Binding-site contacts:
Ligand atom C7 contacts residue ASN647 of chain 1.C at 3.2 Å.
Ligand atom C2 contacts residue ASN647 of chain 1.C at 2.5 Å.
Ligand atom C8 contacts residue ARG677 of chain 1.C at 4.1 Å.
Ligand atom O5 contacts residue ASN647 of chain 1.C at 2.3 Å (h-bond).
Ligand atom O7 contacts residue ASN647 of chain 1.C at 3.3 Å (h-bond).
Ligand atom C3 contacts residue ASN647 of chain 1.C at 3.8 Å.
Ligand atom C1 contacts residue ASN647 of chain 1.C at 1.4 Å.
Ligand atom C8 contacts residue ASN647 of chain 1.C at 3.9 Å.
Ligand atom C5 contacts residue ASN647 of chain 1.C at 3.6 Å.
Ligand atom C4 contacts residue ASN647 of chain 1.C at 4.2 Å.
Ligand atom N2 contacts residue ASN647 of chain 1.C at 2.9 Å (h-bond).

The small molecule below binds the protein below.
Small molecule (SMILES): CC(=O)N[C@@H]1[C@@H](O)[C@H](O)[C@@H](CO)O[C@H]1O

Sequence of chain 1.C:
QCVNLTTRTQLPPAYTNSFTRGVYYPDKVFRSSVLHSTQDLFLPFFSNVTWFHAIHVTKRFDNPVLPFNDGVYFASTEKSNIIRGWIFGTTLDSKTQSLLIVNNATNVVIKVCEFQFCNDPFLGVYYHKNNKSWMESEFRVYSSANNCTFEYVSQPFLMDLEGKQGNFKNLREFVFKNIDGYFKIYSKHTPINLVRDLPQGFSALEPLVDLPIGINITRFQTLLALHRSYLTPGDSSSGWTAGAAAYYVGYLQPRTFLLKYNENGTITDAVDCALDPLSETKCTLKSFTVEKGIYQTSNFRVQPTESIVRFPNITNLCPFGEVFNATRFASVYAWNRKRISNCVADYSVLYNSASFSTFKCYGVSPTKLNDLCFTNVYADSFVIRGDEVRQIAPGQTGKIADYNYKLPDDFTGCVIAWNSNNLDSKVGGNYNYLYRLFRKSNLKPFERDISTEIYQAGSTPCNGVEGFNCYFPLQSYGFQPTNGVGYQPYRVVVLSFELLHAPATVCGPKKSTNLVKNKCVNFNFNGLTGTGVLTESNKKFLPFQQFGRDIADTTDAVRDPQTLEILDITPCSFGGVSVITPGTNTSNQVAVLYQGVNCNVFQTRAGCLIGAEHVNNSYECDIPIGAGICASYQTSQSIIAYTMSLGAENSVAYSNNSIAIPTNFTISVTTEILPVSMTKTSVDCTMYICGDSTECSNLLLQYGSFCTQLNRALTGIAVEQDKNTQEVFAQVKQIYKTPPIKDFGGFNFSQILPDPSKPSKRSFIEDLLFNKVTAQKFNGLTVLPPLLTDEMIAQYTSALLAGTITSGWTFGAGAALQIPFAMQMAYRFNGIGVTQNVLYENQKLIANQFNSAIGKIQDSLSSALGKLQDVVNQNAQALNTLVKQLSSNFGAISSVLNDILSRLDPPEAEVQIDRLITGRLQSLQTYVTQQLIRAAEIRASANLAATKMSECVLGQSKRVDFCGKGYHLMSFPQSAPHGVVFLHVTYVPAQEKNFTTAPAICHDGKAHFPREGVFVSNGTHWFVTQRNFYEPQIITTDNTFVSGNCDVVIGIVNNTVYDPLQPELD